Sequence of chain 1.B:
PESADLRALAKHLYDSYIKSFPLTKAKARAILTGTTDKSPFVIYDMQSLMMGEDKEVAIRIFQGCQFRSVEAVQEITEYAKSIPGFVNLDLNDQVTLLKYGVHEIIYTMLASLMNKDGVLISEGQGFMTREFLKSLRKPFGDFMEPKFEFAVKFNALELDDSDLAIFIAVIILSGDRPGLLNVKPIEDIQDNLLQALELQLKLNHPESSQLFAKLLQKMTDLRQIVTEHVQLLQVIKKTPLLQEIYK

Binding-site contacts:
Ligand atom C7 contacts residue SER88 of chain 1.B at 4.2 Å.
Ligand atom O3 contacts residue ARG87 of chain 1.B at 4.1 Å.
Ligand atom O1 contacts residue LEU132 of chain 1.B at 3.9 Å.
Ligand atom C7 contacts residue ILE125 of chain 1.B at 3.6 Å (hydrophobic).
Ligand atom C8 contacts residue CYS84 of chain 1.B at 3.0 Å (hydrophobic).
Ligand atom C14 contacts residue ILE80 of chain 1.B at 4.3 Å (hydrophobic).
Ligand atom C5 contacts residue ILE125 of chain 1.B at 4.0 Å (hydrophobic).
Ligand atom C15 contacts residue ILE140 of chain 1.B at 4.1 Å (hydrophobic).
Ligand atom C8 contacts residue SER88 of chain 1.B at 3.9 Å.
Ligand atom C16 contacts residue GLY83 of chain 1.B at 3.8 Å.
Ligand atom C3 contacts residue ILE125 of chain 1.B at 3.5 Å (hydrophobic).
Ligand atom O3 contacts residue ALA91 of chain 1.B at 4.2 Å.
Ligand atom C16 contacts residue CYS84 of chain 1.B at 3.8 Å (hydrophobic).
Ligand atom C3 contacts residue MET128 of chain 1.B at 4.0 Å (hydrophobic).
Ligand atom C1 contacts residue LEU132 of chain 1.B at 3.7 Å (hydrophobic).
Ligand atom C10 contacts residue CYS84 of chain 1.B at 1.8 Å (hydrophobic).
Ligand atom O3 contacts residue ILE125 of chain 1.B at 3.5 Å.
Ligand atom C6 contacts residue ILE125 of chain 1.B at 3.4 Å (hydrophobic).
Ligand atom O2 contacts residue LEU132 of chain 1.B at 3.9 Å.
Ligand atom C7 contacts residue LEU129 of chain 1.B at 4.0 Å (hydrophobic).
Ligand atom C4 contacts residue ALA91 of chain 1.B at 3.8 Å (hydrophobic).
Ligand atom C2 contacts residue LEU129 of chain 1.B at 3.8 Å (hydrophobic).
Ligand atom O3 contacts residue SER88 of chain 1.B at 3.2 Å (h-bond).
Ligand atom C5 contacts residue LEU129 of chain 1.B at 3.8 Å (hydrophobic).
Ligand atom C11 contacts residue CYS84 of chain 1.B at 2.7 Å (hydrophobic).
Ligand atom C12 contacts residue CYS84 of chain 1.B at 4.0 Å (hydrophobic).
Ligand atom O2 contacts residue ARG87 of chain 1.B at 2.8 Å (salt-bridge).
Ligand atom C17 contacts residue ILE80 of chain 1.B at 3.8 Å (hydrophobic).
Ligand atom C2 contacts residue MET128 of chain 1.B at 4.0 Å (hydrophobic).
Ligand atom C6 contacts residue SER88 of chain 1.B at 4.1 Å.
Ligand atom C2 contacts residue LEU132 of chain 1.B at 3.9 Å (hydrophobic).
Ligand atom C4 contacts residue ILE125 of chain 1.B at 3.8 Å (hydrophobic).
Ligand atom C3 contacts residue LEU129 of chain 1.B at 4.1 Å (hydrophobic).
Ligand atom C11 contacts residue MET163 of chain 1.B at 4.1 Å (hydrophobic).
Ligand atom C12 contacts residue MET163 of chain 1.B at 4.2 Å (hydrophobic).
Ligand atom C9 contacts residue CYS84 of chain 1.B at 2.6 Å (hydrophobic).
Ligand atom C13 contacts residue ILE140 of chain 1.B at 3.6 Å (hydrophobic).
Ligand atom C16 contacts residue ILE80 of chain 1.B at 3.6 Å (hydrophobic).
Ligand atom O1 contacts residue ARG87 of chain 1.B at 3.0 Å (salt-bridge).
Ligand atom C1 contacts residue ARG87 of chain 1.B at 3.2 Å.

The small molecule below binds the protein below.
Small molecule (SMILES): CCCCC/C=C\C[C@H](O)/C=C/CC(=O)CCCCC(=O)O